This protein binds this small molecule.
Small molecule (SMILES): CC(C)(C)CC(C)(C)c1ccc(OCCOCCO)cc1

Binding-site contacts:
Ligand atom C15 contacts residue LEU28 of chain 1.A at 4.2 Å (hydrophobic).
Ligand atom C14 contacts residue GLU27 of chain 1.A at 3.3 Å.
Ligand atom C12 contacts residue GLY83 of chain 1.A at 4.2 Å.
Ligand atom C6 contacts residue GLY83 of chain 1.A at 4.5 Å.
Ligand atom C7 contacts residue ASP86 of chain 1.A at 3.9 Å.
Ligand atom C6 contacts residue GLU27 of chain 1.A at 4.4 Å.
Ligand atom C2 contacts residue ALA25 of chain 1.A at 3.8 Å (hydrophobic).
Ligand atom O1 contacts residue LEU28 of chain 1.A at 4.2 Å.
Ligand atom C1 contacts residue LEU28 of chain 1.A at 3.6 Å (hydrophobic).
Ligand atom O2 contacts residue ALA25 of chain 1.A at 3.9 Å.
Ligand atom C18 contacts residue GLU27 of chain 1.A at 4.2 Å.
Ligand atom C13 contacts residue GLU27 of chain 1.A at 3.4 Å.
Ligand atom C10 contacts residue ASP86 of chain 1.A at 3.5 Å.
Ligand atom C7 contacts residue GLU27 of chain 1.A at 3.9 Å.
Ligand atom C2 contacts residue LEU28 of chain 1.A at 4.0 Å (hydrophobic).
Ligand atom C3 contacts residue ALA25 of chain 1.A at 4.2 Å (hydrophobic).
Ligand atom C5 contacts residue GLU27 of chain 1.A at 4.4 Å.
Ligand atom C12 contacts residue LEU31 of chain 1.A at 3.6 Å (hydrophobic).
Ligand atom C1 contacts residue ALA25 of chain 1.A at 3.4 Å (hydrophobic).
Ligand atom C1 contacts residue GLU27 of chain 1.A at 4.5 Å.

Sequence of chain 1.A:
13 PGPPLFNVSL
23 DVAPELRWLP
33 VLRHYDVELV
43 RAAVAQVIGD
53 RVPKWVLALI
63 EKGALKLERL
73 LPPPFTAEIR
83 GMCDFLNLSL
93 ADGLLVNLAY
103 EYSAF